The protein below binds the small molecule below.
Small molecule (SMILES): CCCCCCCCCCC[C@@H](O)CC(=O)N[C@H]1[C@@H](OP(=O)(O)O)O[C@H](CO)[C@@H](O)[C@@H]1OC(=O)C[C@H](O)CCCCCCCCCCC

Sequence of chain 1.A:
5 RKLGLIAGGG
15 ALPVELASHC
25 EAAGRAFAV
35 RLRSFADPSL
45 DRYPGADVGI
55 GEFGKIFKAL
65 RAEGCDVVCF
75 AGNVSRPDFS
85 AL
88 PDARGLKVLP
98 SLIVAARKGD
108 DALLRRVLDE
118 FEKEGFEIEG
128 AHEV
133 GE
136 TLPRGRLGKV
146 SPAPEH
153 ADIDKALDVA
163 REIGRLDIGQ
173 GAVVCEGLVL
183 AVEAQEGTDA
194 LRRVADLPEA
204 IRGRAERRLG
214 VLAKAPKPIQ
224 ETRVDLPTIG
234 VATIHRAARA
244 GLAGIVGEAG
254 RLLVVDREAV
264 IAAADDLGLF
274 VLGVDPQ

Binding-site contacts:
Ligand atom O44 contacts residue PHE74 of chain 1.A at 3.4 Å (h-bond).
Ligand atom C32 contacts residue VAL78 of chain 1.A at 3.5 Å (hydrophobic).
Ligand atom O44 contacts residue ALA75 of chain 1.A at 3.8 Å.
Ligand atom C22 contacts residue VAL114 of chain 1.A at 3.8 Å (hydrophobic).
Ligand atom C35 contacts residue ARG80 of chain 1.A at 3.5 Å.
Ligand atom C19 contacts residue LEU111 of chain 1.A at 3.8 Å (hydrophobic).
Ligand atom C26 contacts residue ILE60 of chain 1.A at 3.9 Å (hydrophobic).
Ligand atom O44 contacts residue GLY76 of chain 1.A at 2.9 Å (h-bond).
Ligand atom C16 contacts residue GLY76 of chain 1.A at 3.7 Å.
Ligand atom C27 contacts residue ILE60 of chain 1.A at 3.8 Å (hydrophobic).
Ligand atom C24 contacts residue ILE54 of chain 1.A at 3.5 Å (hydrophobic).
Ligand atom C33 contacts residue ASP107 of chain 1.A at 3.8 Å.
Ligand atom C41 contacts residue LEU99 of chain 1.A at 3.8 Å (hydrophobic).
Ligand atom C24 contacts residue VAL114 of chain 1.A at 3.9 Å (hydrophobic).
Ligand atom C27 contacts residue GLU56 of chain 1.A at 3.5 Å.
Ligand atom C33 contacts residue LEU111 of chain 1.A at 3.8 Å (hydrophobic).
Ligand atom C18 contacts residue VAL78 of chain 1.A at 3.9 Å (hydrophobic).
Ligand atom C19 contacts residue VAL78 of chain 1.A at 3.9 Å (hydrophobic).
Ligand atom C27 contacts residue PHE57 of chain 1.A at 3.9 Å (hydrophobic).
Ligand atom C20 contacts residue LEU111 of chain 1.A at 3.7 Å (hydrophobic).
Ligand atom C26 contacts residue PHE57 of chain 1.A at 4.0 Å (hydrophobic).
Ligand atom C39 contacts residue ILE54 of chain 1.A at 3.8 Å (hydrophobic).
Ligand atom C36 contacts residue VAL78 of chain 1.A at 3.8 Å (hydrophobic).
Ligand atom C25 contacts residue ILE54 of chain 1.A at 3.5 Å (hydrophobic).
Ligand atom C23 contacts residue ILE54 of chain 1.A at 3.6 Å (hydrophobic).
Ligand atom C41 contacts residue ILE54 of chain 1.A at 3.6 Å (hydrophobic).
Ligand atom C36 contacts residue ARG80 of chain 1.A at 3.8 Å.
Ligand atom C17 contacts residue GLY76 of chain 1.A at 3.8 Å.
Ligand atom O43 contacts residue VAL78 of chain 1.A at 4.0 Å.
Ligand atom C22 contacts residue PHE74 of chain 1.A at 3.6 Å (hydrophobic).
Ligand atom C8 contacts residue GLY76 of chain 1.A at 3.7 Å.
Ligand atom C26 contacts residue ILE54 of chain 1.A at 3.7 Å (hydrophobic).
Ligand atom C27 contacts residue GLY53 of chain 1.A at 3.6 Å.
Ligand atom C40 contacts residue ILE54 of chain 1.A at 3.5 Å (hydrophobic).
Ligand atom C36 contacts residue SER79 of chain 1.A at 3.6 Å.
Ligand atom C27 contacts residue VAL52 of chain 1.A at 3.8 Å (hydrophobic).
Ligand atom C37 contacts residue LEU110 of chain 1.A at 3.7 Å (hydrophobic).
Ligand atom C35 contacts residue SER79 of chain 1.A at 3.7 Å.
Ligand atom C25 contacts residue LEU36 of chain 1.A at 4.0 Å (hydrophobic).
Ligand atom C39 contacts residue PRO81 of chain 1.A at 3.8 Å (hydrophobic).